Binding-site contacts:
Ligand atom C4' contacts residue GLU2 of chain 27.C at 3.5 Å.
Ligand atom N3 contacts residue VAL192 of chain 6.C at 3.4 Å.
Ligand atom O4' contacts residue MET1 of chain 27.C at 3.7 Å.
Ligand atom C4' contacts residue THR124 of chain 6.C at 3.6 Å.
Ligand atom OP2 contacts residue LYS7 of chain 27.C at 2.6 Å (salt-bridge).
Ligand atom O3' contacts residue SER126 of chain 6.C at 3.3 Å.
Ligand atom O4' contacts residue ARG180 of chain 6.C at 4.0 Å.
Ligand atom C2 contacts residue ARG180 of chain 6.C at 3.6 Å.
Ligand atom OP1 contacts residue ASN4 of chain 27.C at 3.5 Å.
Ligand atom C5' contacts residue GLU2 of chain 27.C at 3.2 Å.
Ligand atom C6 contacts residue ILE350 of chain 6.C at 3.8 Å (hydrophobic).
Ligand atom C1' contacts residue PRO190 of chain 6.C at 3.9 Å (hydrophobic).
Ligand atom C1' contacts residue ARG180 of chain 6.C at 3.7 Å.
Ligand atom P contacts residue LYS7 of chain 27.C at 3.2 Å.
Ligand atom C4' contacts residue SER126 of chain 6.C at 3.4 Å.
Ligand atom OP1 contacts residue THR124 of chain 6.C at 4.0 Å.
Ligand atom O2' contacts residue MET1 of chain 27.C at 3.2 Å (h-bond).
Ligand atom C4' contacts residue MET1 of chain 27.C at 3.9 Å (hydrophobic).
Ligand atom P contacts residue THR3 of chain 27.C at 3.9 Å.
Ligand atom N7 contacts residue ILE350 of chain 6.C at 3.8 Å.
Ligand atom C2 contacts residue VAL192 of chain 6.C at 3.7 Å (hydrophobic).
Ligand atom N3 contacts residue ARG180 of chain 6.C at 4.0 Å.
Ligand atom OP1 contacts residue THR3 of chain 27.C at 2.9 Å (h-bond).
Ligand atom O5' contacts residue LYS7 of chain 27.C at 3.4 Å (salt-bridge).
Ligand atom OP1 contacts residue SER126 of chain 6.C at 2.8 Å (h-bond).
Ligand atom O2' contacts residue ARG180 of chain 6.C at 3.9 Å.
Ligand atom N6 contacts residue THR349 of chain 6.C at 3.9 Å.
Ligand atom C5' contacts residue SER126 of chain 6.C at 3.9 Å.
Ligand atom P contacts residue SER126 of chain 6.C at 3.7 Å.
Ligand atom O3' contacts residue THR3 of chain 27.C at 3.8 Å.
Ligand atom C4 contacts residue VAL192 of chain 6.C at 3.9 Å (hydrophobic).
Ligand atom O3' contacts residue GLU2 of chain 27.C at 3.6 Å.
Ligand atom OP1 contacts residue THR124 of chain 6.C at 3.8 Å.
Ligand atom OP1 contacts residue LYS7 of chain 27.C at 3.4 Å (salt-bridge).
Ligand atom C5' contacts residue THR124 of chain 6.C at 3.5 Å.
Ligand atom N6 contacts residue ILE350 of chain 6.C at 4.0 Å.
Ligand atom O2' contacts residue MET125 of chain 6.C at 3.6 Å.
Ligand atom O4' contacts residue PRO190 of chain 6.C at 3.2 Å.
Ligand atom C5 contacts residue ILE350 of chain 6.C at 3.6 Å (hydrophobic).
Ligand atom O2' contacts residue SER126 of chain 6.C at 3.6 Å (h-bond).

The small molecule below binds the protein below.
Small molecule (SMILES): Nc1ccn([C@@H]2O[C@H](CO[P](=O)(O)O[C@H]3[C@@H](O)[C@H](n4ccc(=O)[nH]c4=O)O[C@@H]3CO[P](=O)(O)O[C@H]3[C@@H](O)[C@H](n4ccc(N)nc4=O)O[C@@H]3CO[P](=O)(O)O[C@H]3[C@@H](O)[C@H](n4ccc(=O)[nH]c4=O)O[C@@H]3CO[P](=O)(O)O[C@H]3[C@@H](O)[C@H](n4cnc5c(=O)nc(N)[nH]c54)O[C@@H]3CO[P](=O)(O)O[C@H]3[C@@H](O)[C@H](n4cnc5c(N)ncnc54)O[C@@H]3CO)[C@@H](O)[C@H]2O)c(=O)n1

Sequence of chain 27.C:
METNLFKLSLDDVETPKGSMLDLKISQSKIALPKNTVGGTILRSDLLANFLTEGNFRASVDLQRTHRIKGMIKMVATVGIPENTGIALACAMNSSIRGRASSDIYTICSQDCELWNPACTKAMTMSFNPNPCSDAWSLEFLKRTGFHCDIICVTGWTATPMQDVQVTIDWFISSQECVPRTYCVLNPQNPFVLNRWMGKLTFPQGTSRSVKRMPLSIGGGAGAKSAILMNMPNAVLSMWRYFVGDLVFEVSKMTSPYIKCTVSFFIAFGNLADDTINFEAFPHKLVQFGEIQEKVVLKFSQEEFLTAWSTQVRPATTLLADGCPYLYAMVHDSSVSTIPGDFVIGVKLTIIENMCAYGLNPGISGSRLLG

Sequence of chain 6.C:
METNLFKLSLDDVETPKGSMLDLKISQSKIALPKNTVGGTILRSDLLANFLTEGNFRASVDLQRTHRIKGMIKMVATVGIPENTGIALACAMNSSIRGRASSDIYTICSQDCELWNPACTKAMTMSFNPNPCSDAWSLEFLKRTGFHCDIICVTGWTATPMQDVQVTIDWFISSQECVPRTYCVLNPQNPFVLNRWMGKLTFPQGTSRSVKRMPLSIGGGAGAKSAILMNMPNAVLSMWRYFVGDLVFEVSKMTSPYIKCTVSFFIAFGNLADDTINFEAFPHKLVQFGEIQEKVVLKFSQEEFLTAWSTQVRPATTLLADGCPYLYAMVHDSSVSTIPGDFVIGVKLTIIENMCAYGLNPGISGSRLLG